Sequence of chain 1.A:
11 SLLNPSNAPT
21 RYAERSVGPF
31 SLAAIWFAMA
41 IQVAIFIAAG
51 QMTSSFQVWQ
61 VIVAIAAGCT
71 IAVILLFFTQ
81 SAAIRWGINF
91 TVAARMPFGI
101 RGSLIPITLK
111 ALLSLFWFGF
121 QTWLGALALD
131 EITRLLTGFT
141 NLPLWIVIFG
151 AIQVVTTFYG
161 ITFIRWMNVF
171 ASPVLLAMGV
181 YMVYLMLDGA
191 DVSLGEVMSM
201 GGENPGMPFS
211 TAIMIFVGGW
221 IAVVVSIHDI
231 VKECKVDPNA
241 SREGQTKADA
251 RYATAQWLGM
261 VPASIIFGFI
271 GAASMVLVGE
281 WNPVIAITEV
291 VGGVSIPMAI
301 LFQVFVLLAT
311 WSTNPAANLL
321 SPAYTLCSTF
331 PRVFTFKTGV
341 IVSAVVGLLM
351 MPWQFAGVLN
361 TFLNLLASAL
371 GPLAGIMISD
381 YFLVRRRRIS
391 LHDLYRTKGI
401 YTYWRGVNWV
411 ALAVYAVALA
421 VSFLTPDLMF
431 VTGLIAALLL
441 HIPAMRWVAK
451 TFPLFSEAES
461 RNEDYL

A small-molecule ligand and the protein it binds are described below.
Small molecule (SMILES): O=C1NC(=O)[C@H](Cc2ccccc2)N1

Binding-site contacts:
Ligand atom C8 contacts residue GLY219 of chain 1.A at 3.5 Å.
Ligand atom C10 contacts residue ALA44 of chain 1.A at 3.5 Å (hydrophobic).
Ligand atom C1 contacts residue VAL223 of chain 1.A at 4.2 Å (hydrophobic).
Ligand atom C6 contacts residue GLN42 of chain 1.A at 3.8 Å.
Ligand atom C4 contacts residue GLN42 of chain 1.A at 3.6 Å.
Ligand atom C1 contacts residue GLY219 of chain 1.A at 3.5 Å.
Ligand atom C6 contacts residue LEU363 of chain 1.A at 4.3 Å (hydrophobic).
Ligand atom C8 contacts residue GLN42 of chain 1.A at 4.2 Å.
Ligand atom C10 contacts residue GLN42 of chain 1.A at 3.2 Å.
Ligand atom C8 contacts residue TRP220 of chain 1.A at 3.5 Å (hydrophobic).
Ligand atom N2 contacts residue TRP117 of chain 1.A at 3.2 Å.
Ligand atom C9 contacts residue GLY219 of chain 1.A at 3.8 Å.
Ligand atom O1 contacts residue ALA222 of chain 1.A at 3.4 Å.
Ligand atom C7 contacts residue GLY219 of chain 1.A at 3.4 Å.
Ligand atom O1 contacts residue GLY219 of chain 1.A at 3.4 Å (h-bond).
Ligand atom C9 contacts residue LEU363 of chain 1.A at 4.2 Å (hydrophobic).
Ligand atom C2 contacts residue ASN318 of chain 1.A at 3.5 Å.
Ligand atom N1 contacts residue GLY219 of chain 1.A at 2.7 Å (h-bond).
Ligand atom O2 contacts residue TRP117 of chain 1.A at 3.4 Å.
Ligand atom C7 contacts residue GLN42 of chain 1.A at 3.7 Å.
Ligand atom C3 contacts residue GLY219 of chain 1.A at 4.0 Å.
Ligand atom O1 contacts residue TRP117 of chain 1.A at 3.9 Å.
Ligand atom C10 contacts residue TRP117 of chain 1.A at 4.2 Å (hydrophobic).
Ligand atom C2 contacts residue GLN121 of chain 1.A at 4.1 Å.
Ligand atom N1 contacts residue TRP117 of chain 1.A at 3.6 Å.
Ligand atom C9 contacts residue GLN42 of chain 1.A at 4.2 Å.
Ligand atom C3 contacts residue TRP117 of chain 1.A at 3.4 Å (hydrophobic).
Ligand atom C6 contacts residue ALA44 of chain 1.A at 3.9 Å (hydrophobic).
Ligand atom O1 contacts residue VAL223 of chain 1.A at 3.6 Å.
Ligand atom C2 contacts residue TRP117 of chain 1.A at 3.3 Å (hydrophobic).
Ligand atom C7 contacts residue TRP220 of chain 1.A at 3.2 Å (hydrophobic).
Ligand atom C1 contacts residue ASN318 of chain 1.A at 4.0 Å.
Ligand atom O2 contacts residue ASN318 of chain 1.A at 3.0 Å (h-bond).
Ligand atom C4 contacts residue TRP220 of chain 1.A at 4.0 Å (hydrophobic).
Ligand atom C5 contacts residue GLY219 of chain 1.A at 4.0 Å.
Ligand atom O2 contacts residue GLN121 of chain 1.A at 3.2 Å (h-bond).
Ligand atom C1 contacts residue TRP117 of chain 1.A at 3.5 Å (hydrophobic).
Ligand atom C5 contacts residue GLN42 of chain 1.A at 3.2 Å.
Ligand atom N2 contacts residue ASN318 of chain 1.A at 2.8 Å (h-bond).
Ligand atom C4 contacts residue GLN121 of chain 1.A at 4.0 Å.